This small molecule binds to this protein.
Small molecule (SMILES): CCc1nc2ccc(OC)cc2nc1O[C@@H]1C[C@@H](C(=O)N[C@]2(C(=O)NS(=O)(=O)C3CC3)C[C@H]2CC)N(C(=O)[C@@H](NC(=O)OC(C)(C)C)C(C)(C)C)C1

Binding-site contacts:
Ligand atom C39 contacts residue HIS71 of chain 1.A at 3.5 Å.
Ligand atom C04 contacts residue ARG169 of chain 1.A at 3.5 Å.
Ligand atom C44 contacts residue SER153 of chain 1.A at 3.4 Å.
Ligand atom C05 contacts residue SER153 of chain 1.A at 3.6 Å.
Ligand atom O49 contacts residue SER153 of chain 1.A at 3.2 Å (h-bond).
Ligand atom O49 contacts residue GLY151 of chain 1.A at 3.2 Å (h-bond).
Ligand atom S47 contacts residue SER153 of chain 1.A at 3.7 Å.
Ligand atom C52 contacts residue HIS71 of chain 1.A at 3.3 Å.
Ligand atom O49 contacts residue PHE57 of chain 1.A at 3.2 Å.
Ligand atom N06 contacts residue HIS71 of chain 1.A at 3.5 Å.
Ligand atom O20 contacts residue ALA171 of chain 1.A at 3.0 Å (h-bond).
Ligand atom N46 contacts residue HIS71 of chain 1.A at 3.1 Å (h-bond).
Ligand atom C51 contacts residue PHE57 of chain 1.A at 3.6 Å (hydrophobic).
Ligand atom C50 contacts residue HIS71 of chain 1.A at 3.4 Å.
Ligand atom O45 contacts residue LEU149 of chain 1.A at 3.3 Å (h-bond).
Ligand atom C05 contacts residue ARG169 of chain 1.A at 3.7 Å.
Ligand atom O15 contacts residue ALA171 of chain 1.A at 2.9 Å (h-bond).
Ligand atom C01 contacts residue ILE146 of chain 1.A at 3.3 Å (hydrophobic).
Ligand atom O45 contacts residue SER153 of chain 1.A at 3.5 Å (h-bond).
Ligand atom C52 contacts residue GLY72 of chain 1.A at 3.5 Å.
Ligand atom C40 contacts residue HIS71 of chain 1.A at 3.2 Å.
Ligand atom O45 contacts residue LYS150 of chain 1.A at 3.5 Å.
Ligand atom O45 contacts residue SER152 of chain 1.A at 3.6 Å.
Ligand atom O45 contacts residue GLY151 of chain 1.A at 3.1 Å (h-bond).
Ligand atom C02 contacts residue LEU149 of chain 1.A at 3.2 Å (hydrophobic).
Ligand atom N41 contacts residue HIS71 of chain 1.A at 3.5 Å.
Ligand atom C18 contacts residue ALA171 of chain 1.A at 3.2 Å (hydrophobic).
Ligand atom C52 contacts residue PHE57 of chain 1.A at 3.6 Å (hydrophobic).
Ligand atom O20 contacts residue THR170 of chain 1.A at 3.7 Å.
Ligand atom C04 contacts residue SER153 of chain 1.A at 3.6 Å.
Ligand atom C26 contacts residue ALA171 of chain 1.A at 3.7 Å (hydrophobic).
Ligand atom C35 contacts residue HIS71 of chain 1.A at 3.4 Å.
Ligand atom C24 contacts residue THR170 of chain 1.A at 3.5 Å.
Ligand atom N06 contacts residue ARG169 of chain 1.A at 3.1 Å (salt-bridge).
Ligand atom N46 contacts residue SER153 of chain 1.A at 3.5 Å (h-bond).
Ligand atom N17 contacts residue ALA171 of chain 1.A at 2.7 Å (h-bond).
Ligand atom O48 contacts residue GLY151 of chain 1.A at 3.3 Å (h-bond).
Ligand atom C04 contacts residue PHE168 of chain 1.A at 3.2 Å (hydrophobic).
Ligand atom O15 contacts residue THR170 of chain 1.A at 3.2 Å.
Ligand atom C10 contacts residue HIS71 of chain 1.A at 3.5 Å.

Sequence of chain 1.A:
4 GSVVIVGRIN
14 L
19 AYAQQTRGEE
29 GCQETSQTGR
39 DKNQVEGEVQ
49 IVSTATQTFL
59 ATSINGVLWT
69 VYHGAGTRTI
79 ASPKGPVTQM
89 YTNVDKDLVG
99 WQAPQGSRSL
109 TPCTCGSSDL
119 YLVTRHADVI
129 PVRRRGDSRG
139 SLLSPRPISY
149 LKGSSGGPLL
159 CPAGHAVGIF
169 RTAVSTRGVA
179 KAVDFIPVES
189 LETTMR